Sequence of chain 1.V:
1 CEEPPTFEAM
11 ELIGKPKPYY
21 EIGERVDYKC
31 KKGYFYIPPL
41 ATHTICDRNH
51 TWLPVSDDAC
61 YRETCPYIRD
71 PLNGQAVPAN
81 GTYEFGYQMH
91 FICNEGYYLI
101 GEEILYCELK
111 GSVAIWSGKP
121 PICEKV

The small molecule below binds the protein below.
Small molecule (SMILES): CC(=O)N[C@@H]1[C@@H](O)[C@H](O)[C@@H](CO)O[C@H]1O

Binding-site contacts:
Ligand atom N2 contacts residue TYR87 of chain 1.V at 4.3 Å.
Ligand atom O6 contacts residue ALA79 of chain 1.V at 4.4 Å.
Ligand atom C2 contacts residue ASN80 of chain 1.V at 2.5 Å.
Ligand atom N2 contacts residue ASN80 of chain 1.V at 2.9 Å (h-bond).
Ligand atom C7 contacts residue ASN80 of chain 1.V at 3.5 Å.
Ligand atom O5 contacts residue GLN88 of chain 1.V at 3.6 Å (h-bond).
Ligand atom C4 contacts residue ASN80 of chain 1.V at 4.3 Å.
Ligand atom C5 contacts residue ASN80 of chain 1.V at 3.6 Å.
Ligand atom C2 contacts residue GLN88 of chain 1.V at 3.6 Å.
Ligand atom C8 contacts residue TYR87 of chain 1.V at 3.5 Å (hydrophobic).
Ligand atom O3 contacts residue GLN88 of chain 1.V at 4.2 Å.
Ligand atom C1 contacts residue GLN88 of chain 1.V at 3.1 Å.
Ligand atom O6 contacts residue GLN88 of chain 1.V at 4.4 Å.
Ligand atom C8 contacts residue GLY86 of chain 1.V at 4.3 Å.
Ligand atom O4 contacts residue GLN88 of chain 1.V at 3.7 Å.
Ligand atom O5 contacts residue ALA79 of chain 1.V at 3.0 Å (h-bond).
Ligand atom C4 contacts residue GLN88 of chain 1.V at 3.5 Å.
Ligand atom C1 contacts residue ASN80 of chain 1.V at 1.4 Å.
Ligand atom C1 contacts residue ALA79 of chain 1.V at 3.8 Å (hydrophobic).
Ligand atom O7 contacts residue ASN80 of chain 1.V at 3.2 Å (h-bond).
Ligand atom C5 contacts residue GLN88 of chain 1.V at 3.2 Å.
Ligand atom O7 contacts residue TYR87 of chain 1.V at 4.3 Å.
Ligand atom C6 contacts residue ALA79 of chain 1.V at 3.9 Å (hydrophobic).
Ligand atom C5 contacts residue ALA79 of chain 1.V at 4.0 Å (hydrophobic).
Ligand atom C3 contacts residue GLN88 of chain 1.V at 3.1 Å.
Ligand atom O5 contacts residue ASN80 of chain 1.V at 2.4 Å (h-bond).
Ligand atom C7 contacts residue TYR87 of chain 1.V at 4.0 Å (hydrophobic).
Ligand atom N2 contacts residue GLN88 of chain 1.V at 4.0 Å.
Ligand atom C6 contacts residue GLN88 of chain 1.V at 4.4 Å.
Ligand atom C3 contacts residue ASN80 of chain 1.V at 3.8 Å.